Sequence of chain 1.C:
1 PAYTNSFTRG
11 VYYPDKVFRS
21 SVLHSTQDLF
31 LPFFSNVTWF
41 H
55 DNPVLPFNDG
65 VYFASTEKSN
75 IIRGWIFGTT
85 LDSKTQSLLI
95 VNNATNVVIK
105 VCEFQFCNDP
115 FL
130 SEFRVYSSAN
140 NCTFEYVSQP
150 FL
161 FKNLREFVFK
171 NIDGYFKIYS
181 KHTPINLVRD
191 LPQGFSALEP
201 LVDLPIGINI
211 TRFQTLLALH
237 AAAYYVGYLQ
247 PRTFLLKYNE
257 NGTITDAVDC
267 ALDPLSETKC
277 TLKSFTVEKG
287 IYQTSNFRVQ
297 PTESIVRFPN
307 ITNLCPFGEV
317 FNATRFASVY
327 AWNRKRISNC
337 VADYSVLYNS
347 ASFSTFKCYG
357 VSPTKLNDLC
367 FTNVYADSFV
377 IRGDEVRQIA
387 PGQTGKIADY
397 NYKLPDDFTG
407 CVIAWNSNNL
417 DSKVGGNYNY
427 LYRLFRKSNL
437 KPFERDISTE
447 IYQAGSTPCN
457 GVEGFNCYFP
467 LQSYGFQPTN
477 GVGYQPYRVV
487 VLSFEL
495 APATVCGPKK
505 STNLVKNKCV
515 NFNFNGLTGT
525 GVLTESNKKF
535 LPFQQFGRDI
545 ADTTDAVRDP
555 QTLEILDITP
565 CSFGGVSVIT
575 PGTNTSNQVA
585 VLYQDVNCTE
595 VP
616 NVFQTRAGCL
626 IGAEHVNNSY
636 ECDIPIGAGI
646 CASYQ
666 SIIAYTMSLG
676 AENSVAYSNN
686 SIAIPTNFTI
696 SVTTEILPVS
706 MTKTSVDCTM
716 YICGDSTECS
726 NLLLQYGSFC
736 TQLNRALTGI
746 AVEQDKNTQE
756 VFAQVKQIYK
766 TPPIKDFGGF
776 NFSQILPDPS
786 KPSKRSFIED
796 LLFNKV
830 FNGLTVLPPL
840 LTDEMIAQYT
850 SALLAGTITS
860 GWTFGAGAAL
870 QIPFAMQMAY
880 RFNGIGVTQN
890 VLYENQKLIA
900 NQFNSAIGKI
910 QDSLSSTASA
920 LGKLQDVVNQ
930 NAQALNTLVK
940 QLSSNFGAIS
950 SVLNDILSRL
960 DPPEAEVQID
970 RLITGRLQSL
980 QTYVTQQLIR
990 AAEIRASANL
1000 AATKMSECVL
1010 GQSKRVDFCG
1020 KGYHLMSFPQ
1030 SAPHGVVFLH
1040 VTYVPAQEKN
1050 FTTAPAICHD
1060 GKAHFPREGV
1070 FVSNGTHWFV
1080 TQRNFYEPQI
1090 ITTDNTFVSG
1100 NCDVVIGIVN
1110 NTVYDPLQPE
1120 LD

Binding-site contacts:
Ligand atom C5 contacts residue HIS1076 of chain 1.C at 3.5 Å.
Ligand atom C1 contacts residue ASN1073 of chain 1.C at 1.4 Å.
Ligand atom O7 contacts residue HIS1076 of chain 1.C at 2.8 Å (h-bond).
Ligand atom C8 contacts residue THR1075 of chain 1.C at 3.6 Å.
Ligand atom O5 contacts residue ASN1073 of chain 1.C at 2.4 Å (h-bond).
Ligand atom O7 contacts residue ASN1073 of chain 1.C at 3.5 Å (h-bond).
Ligand atom N2 contacts residue ASN1073 of chain 1.C at 2.9 Å (h-bond).
Ligand atom C5 contacts residue ASN1073 of chain 1.C at 3.7 Å.
Ligand atom C8 contacts residue ASN1073 of chain 1.C at 3.2 Å.
Ligand atom C4 contacts residue HIS1076 of chain 1.C at 3.9 Å.
Ligand atom C3 contacts residue HIS1076 of chain 1.C at 3.6 Å.
Ligand atom C3 contacts residue ASN1073 of chain 1.C at 3.8 Å.
Ligand atom C7 contacts residue HIS1076 of chain 1.C at 4.0 Å.
Ligand atom O4 contacts residue HIS1076 of chain 1.C at 3.7 Å.
Ligand atom C7 contacts residue THR1075 of chain 1.C at 3.4 Å.
Ligand atom C2 contacts residue HIS1076 of chain 1.C at 4.1 Å.
Ligand atom O5 contacts residue HIS1076 of chain 1.C at 4.0 Å.
Ligand atom N2 contacts residue HIS1076 of chain 1.C at 4.5 Å.
Ligand atom C2 contacts residue ASN1073 of chain 1.C at 2.4 Å.
Ligand atom C5 contacts residue PHE1078 of chain 1.C at 4.2 Å (hydrophobic).
Ligand atom C6 contacts residue PHE1078 of chain 1.C at 3.8 Å (hydrophobic).
Ligand atom O5 contacts residue PHE1078 of chain 1.C at 4.0 Å.
Ligand atom C4 contacts residue ASN1073 of chain 1.C at 4.2 Å.
Ligand atom C7 contacts residue ASN1073 of chain 1.C at 3.3 Å.
Ligand atom C1 contacts residue HIS1076 of chain 1.C at 3.7 Å.
Ligand atom O7 contacts residue THR1075 of chain 1.C at 2.5 Å (h-bond).

A small-molecule ligand and the protein it binds are described below.
Small molecule (SMILES): CC(=O)N[C@@H]1[C@@H](O)[C@H](O)[C@@H](CO)O[C@H]1O